A protein and the small-molecule ligand that binds it are described below.
Small molecule (SMILES): N[C@@H](CO)C(=O)N1CCC[C@H]1C=O

Binding-site contacts:
Ligand atom CA contacts residue GLY332 of chain 1.B at 2.9 Å.
Ligand atom CD contacts residue GLY333 of chain 1.B at 3.8 Å.
Ligand atom OG contacts residue GLY306 of chain 1.B at 4.3 Å.
Ligand atom N contacts residue VAL331 of chain 1.B at 4.3 Å.
Ligand atom CG contacts residue GLY332 of chain 1.B at 4.3 Å.
Ligand atom N contacts residue GLY310 of chain 1.B at 4.2 Å.
Ligand atom CB contacts residue GLN334 of chain 1.B at 4.3 Å.
Ligand atom CG contacts residue VAL331 of chain 1.B at 3.9 Å (hydrophobic).
Ligand atom CD contacts residue GLY332 of chain 1.B at 3.3 Å.
Ligand atom CG contacts residue GLN334 of chain 1.B at 3.9 Å.
Ligand atom CB contacts residue GLY332 of chain 1.B at 3.6 Å.
Ligand atom C contacts residue GLY332 of chain 1.B at 4.0 Å.
Ligand atom N contacts residue GLY332 of chain 1.B at 4.0 Å.
Ligand atom CG contacts residue GLY333 of chain 1.B at 4.3 Å.
Ligand atom N contacts residue GLY332 of chain 1.B at 3.4 Å (h-bond).
Ligand atom OG contacts residue TYR580 of chain 1.B at 4.2 Å.
Ligand atom CB contacts residue VAL331 of chain 1.B at 4.4 Å (hydrophobic).
Ligand atom CB contacts residue GLY306 of chain 1.B at 4.0 Å.
Ligand atom CD contacts residue GLN334 of chain 1.B at 4.1 Å.
Ligand atom CG contacts residue ILE345 of chain 1.B at 4.3 Å (hydrophobic).
Ligand atom CD contacts residue VAL331 of chain 1.B at 4.4 Å (hydrophobic).

Sequence of chain 1.B:
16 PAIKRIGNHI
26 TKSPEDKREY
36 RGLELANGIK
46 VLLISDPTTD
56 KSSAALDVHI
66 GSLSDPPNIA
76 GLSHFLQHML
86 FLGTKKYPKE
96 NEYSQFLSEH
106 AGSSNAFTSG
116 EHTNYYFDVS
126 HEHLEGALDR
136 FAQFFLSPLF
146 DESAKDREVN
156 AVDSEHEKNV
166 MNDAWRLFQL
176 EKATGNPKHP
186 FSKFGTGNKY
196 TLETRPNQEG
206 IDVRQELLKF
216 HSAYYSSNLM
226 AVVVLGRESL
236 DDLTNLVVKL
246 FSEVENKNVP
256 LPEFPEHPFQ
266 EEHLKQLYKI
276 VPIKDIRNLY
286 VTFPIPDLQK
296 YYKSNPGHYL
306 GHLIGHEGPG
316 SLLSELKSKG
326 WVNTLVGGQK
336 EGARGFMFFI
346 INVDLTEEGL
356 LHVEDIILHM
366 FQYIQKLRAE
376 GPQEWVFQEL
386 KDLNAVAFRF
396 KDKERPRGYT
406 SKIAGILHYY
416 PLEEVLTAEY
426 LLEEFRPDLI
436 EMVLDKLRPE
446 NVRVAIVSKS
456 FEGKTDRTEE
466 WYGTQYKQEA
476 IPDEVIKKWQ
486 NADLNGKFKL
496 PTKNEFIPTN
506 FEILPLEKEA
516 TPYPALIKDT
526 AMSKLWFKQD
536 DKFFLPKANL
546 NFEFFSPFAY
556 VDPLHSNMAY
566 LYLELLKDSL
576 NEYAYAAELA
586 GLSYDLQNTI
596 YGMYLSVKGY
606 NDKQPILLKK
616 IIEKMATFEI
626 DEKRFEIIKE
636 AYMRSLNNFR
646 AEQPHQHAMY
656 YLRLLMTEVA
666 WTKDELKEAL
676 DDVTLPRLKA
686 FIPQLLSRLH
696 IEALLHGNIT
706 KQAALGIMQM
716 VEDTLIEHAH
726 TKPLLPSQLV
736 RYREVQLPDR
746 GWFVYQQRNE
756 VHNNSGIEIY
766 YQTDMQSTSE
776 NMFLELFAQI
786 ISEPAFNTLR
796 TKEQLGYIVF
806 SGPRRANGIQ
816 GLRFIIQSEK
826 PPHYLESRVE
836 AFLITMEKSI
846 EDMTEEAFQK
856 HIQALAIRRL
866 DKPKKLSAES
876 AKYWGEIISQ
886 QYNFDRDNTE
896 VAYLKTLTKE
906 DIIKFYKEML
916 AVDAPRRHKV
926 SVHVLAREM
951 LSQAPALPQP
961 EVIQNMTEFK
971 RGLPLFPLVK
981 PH